Sequence of chain 1.H:
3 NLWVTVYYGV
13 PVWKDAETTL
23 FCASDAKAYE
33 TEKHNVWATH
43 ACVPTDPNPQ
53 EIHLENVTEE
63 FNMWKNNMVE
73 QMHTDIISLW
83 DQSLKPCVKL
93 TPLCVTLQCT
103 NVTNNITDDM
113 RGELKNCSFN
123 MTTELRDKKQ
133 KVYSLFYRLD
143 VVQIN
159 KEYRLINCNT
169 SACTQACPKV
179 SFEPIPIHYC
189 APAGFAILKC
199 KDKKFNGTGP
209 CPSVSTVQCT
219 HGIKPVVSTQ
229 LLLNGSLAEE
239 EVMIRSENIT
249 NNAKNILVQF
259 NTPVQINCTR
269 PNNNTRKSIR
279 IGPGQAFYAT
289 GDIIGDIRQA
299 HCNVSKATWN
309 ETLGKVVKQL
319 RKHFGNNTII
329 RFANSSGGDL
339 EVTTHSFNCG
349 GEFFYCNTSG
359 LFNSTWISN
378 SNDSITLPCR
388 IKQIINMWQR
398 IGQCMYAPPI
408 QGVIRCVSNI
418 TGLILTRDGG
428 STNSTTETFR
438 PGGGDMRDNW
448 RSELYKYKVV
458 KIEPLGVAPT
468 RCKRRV

This protein binds this small molecule.
Small molecule (SMILES): CC(=O)N[C@@H]1[C@@H](O)[C@H](O)[C@@H](CO)O[C@H]1O

Binding-site contacts:
Ligand atom O5 contacts residue ILE292 of chain 1.H at 4.2 Å.
Ligand atom C8 contacts residue ASN271 of chain 1.H at 4.3 Å.
Ligand atom C4 contacts residue ASN271 of chain 1.H at 4.2 Å.
Ligand atom C7 contacts residue ASN271 of chain 1.H at 3.1 Å.
Ligand atom N2 contacts residue ASN271 of chain 1.H at 2.9 Å (h-bond).
Ligand atom C2 contacts residue ASN271 of chain 1.H at 2.5 Å.
Ligand atom C1 contacts residue ASN271 of chain 1.H at 1.4 Å.
Ligand atom C3 contacts residue ASN271 of chain 1.H at 3.8 Å.
Ligand atom C5 contacts residue ASN271 of chain 1.H at 3.7 Å.
Ligand atom O7 contacts residue ASN271 of chain 1.H at 2.9 Å (h-bond).
Ligand atom O5 contacts residue ASN271 of chain 1.H at 2.4 Å (h-bond).